The small molecule below binds the protein below.
Small molecule (SMILES): NCCc1ccc(Cl)c(Cl)c1

Binding-site contacts:
Ligand atom CL contacts residue ASP117 of chain 1.B at 3.7 Å.
Ligand atom CL1 contacts residue GLN50 of chain 1.B at 4.2 Å.
Ligand atom C1 contacts residue GLN54 of chain 1.B at 4.3 Å.
Ligand atom C3 contacts residue GLN50 of chain 1.B at 4.3 Å.
Ligand atom C6 contacts residue GLN50 of chain 1.B at 4.2 Å.
Ligand atom C2 contacts residue GLN50 of chain 1.B at 4.0 Å.
Ligand atom C6 contacts residue TYR53 of chain 1.B at 4.4 Å (hydrophobic).
Ligand atom C7 contacts residue LEU55 of chain 1.B at 4.1 Å (hydrophobic).
Ligand atom N contacts residue ASP51 of chain 1.B at 3.7 Å.
Ligand atom N contacts residue GLN50 of chain 1.B at 2.7 Å (h-bond).
Ligand atom C contacts residue TYR53 of chain 1.B at 3.6 Å (hydrophobic).
Ligand atom CL contacts residue ILE83 of chain 1.B at 3.8 Å.
Ligand atom CL contacts residue VAL115 of chain 1.B at 4.2 Å.
Ligand atom C1 contacts residue GLN50 of chain 1.B at 4.2 Å.
Ligand atom C contacts residue GLN50 of chain 1.B at 3.3 Å.
Ligand atom C3 contacts residue ASP117 of chain 1.B at 4.1 Å.
Ligand atom N contacts residue TYR53 of chain 1.B at 2.9 Å (h-bond).
Ligand atom C7 contacts residue TYR53 of chain 1.B at 3.5 Å (hydrophobic).
Ligand atom CL contacts residue VAL81 of chain 1.B at 3.8 Å.
Ligand atom CL contacts residue ALA124 of chain 1.B at 3.4 Å.
Ligand atom C3 contacts residue PRO118 of chain 1.B at 3.9 Å (hydrophobic).
Ligand atom C1 contacts residue TYR53 of chain 1.B at 3.4 Å (hydrophobic).
Ligand atom C4 contacts residue LEU55 of chain 1.B at 3.9 Å (hydrophobic).
Ligand atom CL1 contacts residue LEU55 of chain 1.B at 4.4 Å.
Ligand atom CL1 contacts residue VAL81 of chain 1.B at 4.1 Å.
Ligand atom C5 contacts residue PRO118 of chain 1.B at 4.3 Å (hydrophobic).
Ligand atom C2 contacts residue TYR53 of chain 1.B at 3.9 Å (hydrophobic).
Ligand atom C5 contacts residue ASP117 of chain 1.B at 4.1 Å.
Ligand atom C6 contacts residue LEU55 of chain 1.B at 4.0 Å (hydrophobic).
Ligand atom C7 contacts residue GLN50 of chain 1.B at 3.7 Å.
Ligand atom C4 contacts residue ASP117 of chain 1.B at 3.2 Å.
Ligand atom C4 contacts residue PRO118 of chain 1.B at 3.6 Å (hydrophobic).
Ligand atom CL1 contacts residue VAL115 of chain 1.B at 3.8 Å.
Ligand atom C1 contacts residue LEU55 of chain 1.B at 4.4 Å (hydrophobic).
Ligand atom CL1 contacts residue TYR53 of chain 1.B at 3.6 Å.
Ligand atom C3 contacts residue LEU55 of chain 1.B at 3.9 Å (hydrophobic).
Ligand atom C5 contacts residue LEU55 of chain 1.B at 4.2 Å (hydrophobic).
Ligand atom C2 contacts residue LEU55 of chain 1.B at 3.9 Å (hydrophobic).

Sequence of chain 1.B:
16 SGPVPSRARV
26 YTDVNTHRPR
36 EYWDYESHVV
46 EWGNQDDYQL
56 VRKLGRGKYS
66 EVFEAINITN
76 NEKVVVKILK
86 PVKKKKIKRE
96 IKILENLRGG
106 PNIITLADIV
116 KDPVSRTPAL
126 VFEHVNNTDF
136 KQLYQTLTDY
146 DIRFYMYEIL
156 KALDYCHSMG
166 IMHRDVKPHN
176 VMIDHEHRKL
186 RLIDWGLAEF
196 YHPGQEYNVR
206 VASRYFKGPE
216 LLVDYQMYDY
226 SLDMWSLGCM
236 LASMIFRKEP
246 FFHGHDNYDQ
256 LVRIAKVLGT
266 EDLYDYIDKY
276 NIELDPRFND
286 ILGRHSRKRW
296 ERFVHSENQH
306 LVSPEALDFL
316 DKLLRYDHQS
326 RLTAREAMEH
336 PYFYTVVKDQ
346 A